Binding-site contacts:
Ligand atom O1 contacts residue TYR197 of chain 21.A at 3.3 Å.
Ligand atom CM2 contacts residue ILE188 of chain 21.A at 3.6 Å (hydrophobic).
Ligand atom N2 contacts residue PHE119 of chain 21.A at 3.5 Å.
Ligand atom O1 contacts residue PHE119 of chain 21.A at 3.5 Å.
Ligand atom C1B contacts residue LEU99 of chain 21.A at 3.6 Å (hydrophobic).
Ligand atom CM6 contacts residue TRP97 of chain 21.A at 3.6 Å (hydrophobic).
Ligand atom CM4 contacts residue LEU186 of chain 21.A at 3.8 Å (hydrophobic).
Ligand atom CM2 contacts residue MET191 of chain 21.A at 3.4 Å (hydrophobic).
Ligand atom CM2 contacts residue LEU99 of chain 21.A at 3.3 Å (hydrophobic).
Ligand atom CM4 contacts residue PRO173 of chain 21.A at 3.7 Å (hydrophobic).
Ligand atom O1A contacts residue LEU186 of chain 21.A at 3.7 Å.
Ligand atom F3 contacts residue SER174 of chain 21.A at 3.8 Å.
Ligand atom N2 contacts residue TYR197 of chain 21.A at 3.4 Å.
Ligand atom F3 contacts residue PRO173 of chain 21.A at 2.6 Å.
Ligand atom C3C contacts residue THR121 of chain 21.A at 3.7 Å.
Ligand atom O1B contacts residue LEU99 of chain 21.A at 3.6 Å.
Ligand atom N1A contacts residue LEU226 of chain 21.A at 3.6 Å.
Ligand atom C2A contacts residue LEU226 of chain 21.A at 3.8 Å (hydrophobic).
Ligand atom F3 contacts residue ALA149 of chain 21.A at 3.6 Å.
Ligand atom CM4 contacts residue ALA149 of chain 21.A at 3.6 Å (hydrophobic).
Ligand atom F3 contacts residue TYR151 of chain 21.A at 2.9 Å.
Ligand atom C6B contacts residue ILE123 of chain 21.A at 3.8 Å (hydrophobic).
Ligand atom CM3 contacts residue THR101 of chain 21.A at 3.8 Å.
Ligand atom C3B contacts residue ILE188 of chain 21.A at 3.5 Å (hydrophobic).
Ligand atom C3A contacts residue LEU226 of chain 21.A at 3.8 Å (hydrophobic).
Ligand atom F2 contacts residue ALA149 of chain 21.A at 2.5 Å.
Ligand atom CM6 contacts residue ILE123 of chain 21.A at 3.8 Å (hydrophobic).
Ligand atom C3A contacts residue LEU186 of chain 21.A at 3.8 Å (hydrophobic).
Ligand atom F2 contacts residue VAL175 of chain 21.A at 3.2 Å.
Ligand atom C4 contacts residue THR101 of chain 21.A at 3.8 Å.
Ligand atom C6B contacts residue LEU99 of chain 21.A at 3.9 Å (hydrophobic).
Ligand atom C5B contacts residue ILE123 of chain 21.A at 3.7 Å (hydrophobic).
Ligand atom F2 contacts residue SER174 of chain 21.A at 3.7 Å.
Ligand atom O1A contacts residue LEU226 of chain 21.A at 3.6 Å.
Ligand atom F1 contacts residue LEU186 of chain 21.A at 3.1 Å.
Ligand atom C2B contacts residue LEU99 of chain 21.A at 3.4 Å (hydrophobic).
Ligand atom F3 contacts residue MET150 of chain 21.A at 3.8 Å.
Ligand atom C2B contacts residue ILE188 of chain 21.A at 3.7 Å (hydrophobic).
Ligand atom N3A contacts residue TYR151 of chain 21.A at 3.6 Å.
Ligand atom C3 contacts residue THR101 of chain 21.A at 3.8 Å.

A protein and the small-molecule ligand that binds it are described below.
Small molecule (SMILES): Cc1cc(CCCOc2c(C)cc(-c3noc(C(F)(F)F)n3)cc2C)on1

Sequence of chain 22.C:
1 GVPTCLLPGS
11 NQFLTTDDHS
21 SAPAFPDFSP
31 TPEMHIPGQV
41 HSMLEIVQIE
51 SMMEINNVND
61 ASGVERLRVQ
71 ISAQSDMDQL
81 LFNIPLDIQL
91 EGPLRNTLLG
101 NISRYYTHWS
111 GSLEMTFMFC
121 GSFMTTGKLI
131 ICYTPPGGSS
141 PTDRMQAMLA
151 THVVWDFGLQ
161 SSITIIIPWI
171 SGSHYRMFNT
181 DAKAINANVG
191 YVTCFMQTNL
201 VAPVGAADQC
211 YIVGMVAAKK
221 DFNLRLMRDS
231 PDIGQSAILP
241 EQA

Sequence of chain 21.A:
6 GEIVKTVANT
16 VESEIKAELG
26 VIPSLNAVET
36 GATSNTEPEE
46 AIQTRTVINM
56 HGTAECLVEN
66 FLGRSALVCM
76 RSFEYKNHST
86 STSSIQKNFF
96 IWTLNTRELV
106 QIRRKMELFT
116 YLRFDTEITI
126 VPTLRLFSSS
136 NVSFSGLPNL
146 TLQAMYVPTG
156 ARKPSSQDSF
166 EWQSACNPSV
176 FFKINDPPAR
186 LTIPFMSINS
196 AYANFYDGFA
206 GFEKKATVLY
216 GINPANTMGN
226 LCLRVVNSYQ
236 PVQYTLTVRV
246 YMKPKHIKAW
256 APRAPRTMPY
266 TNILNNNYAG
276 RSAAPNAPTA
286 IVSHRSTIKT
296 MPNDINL

Sequence of chain 21.C:
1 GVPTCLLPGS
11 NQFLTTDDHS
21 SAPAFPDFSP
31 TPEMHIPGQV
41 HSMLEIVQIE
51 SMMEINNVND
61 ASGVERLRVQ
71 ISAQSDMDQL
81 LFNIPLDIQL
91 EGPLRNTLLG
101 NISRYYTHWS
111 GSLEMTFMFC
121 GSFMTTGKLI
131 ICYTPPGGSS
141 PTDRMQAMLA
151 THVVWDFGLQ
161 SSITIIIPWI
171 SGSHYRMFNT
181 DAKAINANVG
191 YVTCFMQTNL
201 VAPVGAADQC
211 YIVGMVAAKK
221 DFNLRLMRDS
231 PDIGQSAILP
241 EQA